This small molecule binds to this protein.
Small molecule (SMILES): CC(C)(N)CNc1nc(-c2ccc3[nH]ncc3c2)nc2cnccc12

Sequence of chain 1.A:
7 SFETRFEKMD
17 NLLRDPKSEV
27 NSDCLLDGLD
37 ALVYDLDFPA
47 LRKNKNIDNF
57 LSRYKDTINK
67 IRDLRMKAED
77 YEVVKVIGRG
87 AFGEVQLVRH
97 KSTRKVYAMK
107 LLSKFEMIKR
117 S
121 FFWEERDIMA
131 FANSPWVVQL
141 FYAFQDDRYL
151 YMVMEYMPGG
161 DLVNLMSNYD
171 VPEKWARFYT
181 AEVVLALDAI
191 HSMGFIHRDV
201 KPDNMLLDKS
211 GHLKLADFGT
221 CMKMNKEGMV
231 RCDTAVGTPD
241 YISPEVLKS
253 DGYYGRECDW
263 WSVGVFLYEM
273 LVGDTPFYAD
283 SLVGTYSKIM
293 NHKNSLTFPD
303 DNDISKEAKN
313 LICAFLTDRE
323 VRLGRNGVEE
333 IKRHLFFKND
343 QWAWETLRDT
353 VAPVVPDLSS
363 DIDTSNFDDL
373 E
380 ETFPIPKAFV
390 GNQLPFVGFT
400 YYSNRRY

Binding-site contacts:
Ligand atom C18 contacts residue LEU206 of chain 1.A at 3.7 Å (hydrophobic).
Ligand atom C13 contacts residue ALA104 of chain 1.A at 3.6 Å (hydrophobic).
Ligand atom N5 contacts residue MET157 of chain 1.A at 3.2 Å (h-bond).
Ligand atom C7 contacts residue VAL91 of chain 1.A at 3.7 Å (hydrophobic).
Ligand atom C10 contacts residue VAL138 of chain 1.A at 3.6 Å (hydrophobic).
Ligand atom C15 contacts residue ILE83 of chain 1.A at 3.6 Å (hydrophobic).
Ligand atom C16 contacts residue ASP161 of chain 1.A at 3.8 Å.
Ligand atom C12 contacts residue GLU155 of chain 1.A at 3.6 Å.
Ligand atom C3 contacts residue ASP217 of chain 1.A at 3.6 Å.
Ligand atom C9 contacts residue ILE83 of chain 1.A at 3.8 Å (hydrophobic).
Ligand atom N5 contacts residue GLU155 of chain 1.A at 2.8 Å (salt-bridge).
Ligand atom N7 contacts residue ASP203 of chain 1.A at 3.0 Å (salt-bridge).
Ligand atom C6 contacts residue VAL91 of chain 1.A at 3.9 Å (hydrophobic).
Ligand atom N1 contacts residue ASP217 of chain 1.A at 3.2 Å (salt-bridge).
Ligand atom C3 contacts residue LYS106 of chain 1.A at 3.5 Å.
Ligand atom C13 contacts residue LEU206 of chain 1.A at 3.9 Å (hydrophobic).
Ligand atom N4 contacts residue MET157 of chain 1.A at 2.8 Å (h-bond).
Ligand atom N1 contacts residue LYS106 of chain 1.A at 2.9 Å (salt-bridge).
Ligand atom N5 contacts residue ALA104 of chain 1.A at 3.5 Å.
Ligand atom C1 contacts residue ASP217 of chain 1.A at 3.5 Å.
Ligand atom C18 contacts residue ASP203 of chain 1.A at 3.4 Å.
Ligand atom C18 contacts residue ASP161 of chain 1.A at 3.9 Å.
Ligand atom N4 contacts residue TYR156 of chain 1.A at 3.6 Å.
Ligand atom C16 contacts residue ASP203 of chain 1.A at 3.9 Å.
Ligand atom C11 contacts residue MET154 of chain 1.A at 3.8 Å (hydrophobic).
Ligand atom C4 contacts residue VAL91 of chain 1.A at 3.7 Å (hydrophobic).
Ligand atom C17 contacts residue ILE83 of chain 1.A at 3.7 Å (hydrophobic).
Ligand atom C17 contacts residue ASP161 of chain 1.A at 3.4 Å.
Ligand atom C12 contacts residue ALA104 of chain 1.A at 3.4 Å (hydrophobic).
Ligand atom C5 contacts residue VAL91 of chain 1.A at 3.5 Å (hydrophobic).
Ligand atom N4 contacts residue GLU155 of chain 1.A at 3.7 Å.
Ligand atom N7 contacts residue ASP161 of chain 1.A at 3.4 Å (salt-bridge).
Ligand atom C10 contacts residue ALA104 of chain 1.A at 3.8 Å (hydrophobic).
Ligand atom C1 contacts residue LYS106 of chain 1.A at 3.9 Å.
Ligand atom N2 contacts residue VAL91 of chain 1.A at 3.7 Å.
Ligand atom C2 contacts residue VAL91 of chain 1.A at 3.6 Å (hydrophobic).
Ligand atom C14 contacts residue PHE369 of chain 1.A at 3.6 Å (hydrophobic).
Ligand atom N4 contacts residue ALA104 of chain 1.A at 3.8 Å.
Ligand atom N5 contacts residue TYR156 of chain 1.A at 3.7 Å.
Ligand atom C14 contacts residue ALA104 of chain 1.A at 3.8 Å (hydrophobic).